The protein below binds the small molecule below.
Small molecule (SMILES): C/C(=C\CNc1ncnc2[nH]cnc12)CO

Binding-site contacts:
Ligand atom N10 contacts residue THR440 of chain 1.B at 3.5 Å (h-bond).
Ligand atom C14 contacts residue MET495 of chain 1.B at 3.8 Å (hydrophobic).
Ligand atom C8 contacts residue MET160 of chain 1.B at 3.9 Å (hydrophobic).
Ligand atom N3 contacts residue VAL441 of chain 1.B at 3.5 Å (h-bond).
Ligand atom C6 contacts residue THR440 of chain 1.B at 3.6 Å.
Ligand atom N10 contacts residue MET160 of chain 1.B at 3.2 Å (h-bond).
Ligand atom C12 contacts residue ASP393 of chain 1.B at 2.9 Å.
Ligand atom C4 contacts residue PHE442 of chain 1.B at 3.9 Å (hydrophobic).
Ligand atom N7 contacts residue ILE443 of chain 1.B at 3.7 Å.
Ligand atom C8 contacts residue GLU444 of chain 1.B at 3.3 Å.
Ligand atom C14 contacts residue ASP393 of chain 1.B at 3.8 Å.
Ligand atom C13 contacts residue ASP393 of chain 1.B at 2.8 Å.
Ligand atom C8 contacts residue PHE442 of chain 1.B at 3.6 Å (hydrophobic).
Ligand atom C15 contacts residue ASP393 of chain 1.B at 3.6 Å.
Ligand atom C4 contacts residue GLU444 of chain 1.B at 3.9 Å.
Ligand atom N10 contacts residue GLY159 of chain 1.B at 3.4 Å.
Ligand atom C2 contacts residue THR397 of chain 1.B at 3.8 Å.
Ligand atom C11 contacts residue ASP393 of chain 1.B at 2.9 Å.
Ligand atom N1 contacts residue VAL441 of chain 1.B at 3.9 Å.
Ligand atom C2 contacts residue VAL441 of chain 1.B at 3.4 Å (hydrophobic).
Ligand atom C11 contacts residue GLY161 of chain 1.B at 3.4 Å.
Ligand atom C4 contacts residue ILE443 of chain 1.B at 3.6 Å (hydrophobic).
Ligand atom N7 contacts residue GLU444 of chain 1.B at 2.7 Å (salt-bridge).
Ligand atom C2 contacts residue ASP393 of chain 1.B at 3.1 Å.
Ligand atom C12 contacts residue GLY161 of chain 1.B at 3.8 Å.
Ligand atom O16 contacts residue ILE223 of chain 1.B at 3.8 Å.
Ligand atom C8 contacts residue TYR62 of chain 1.B at 3.3 Å (hydrophobic).
Ligand atom O16 contacts residue MET495 of chain 1.B at 2.8 Å.
Ligand atom N3 contacts residue ILE443 of chain 1.B at 3.0 Å (h-bond).
Ligand atom N1 contacts residue ASP393 of chain 1.B at 2.5 Å (salt-bridge).
Ligand atom C5 contacts residue PHE442 of chain 1.B at 3.9 Å (hydrophobic).
Ligand atom N7 contacts residue PHE442 of chain 1.B at 3.6 Å.
Ligand atom C15 contacts residue ILE223 of chain 1.B at 3.8 Å (hydrophobic).
Ligand atom N3 contacts residue PHE442 of chain 1.B at 3.7 Å.
Ligand atom N10 contacts residue GLY161 of chain 1.B at 3.6 Å.
Ligand atom C6 contacts residue ASP393 of chain 1.B at 3.3 Å.
Ligand atom N9 contacts residue PHE442 of chain 1.B at 3.6 Å.
Ligand atom N9 contacts residue MET160 of chain 1.B at 3.2 Å.
Ligand atom N1 contacts residue THR440 of chain 1.B at 3.7 Å.
Ligand atom N10 contacts residue ASP393 of chain 1.B at 3.4 Å (salt-bridge).

Sequence of chain 1.B:
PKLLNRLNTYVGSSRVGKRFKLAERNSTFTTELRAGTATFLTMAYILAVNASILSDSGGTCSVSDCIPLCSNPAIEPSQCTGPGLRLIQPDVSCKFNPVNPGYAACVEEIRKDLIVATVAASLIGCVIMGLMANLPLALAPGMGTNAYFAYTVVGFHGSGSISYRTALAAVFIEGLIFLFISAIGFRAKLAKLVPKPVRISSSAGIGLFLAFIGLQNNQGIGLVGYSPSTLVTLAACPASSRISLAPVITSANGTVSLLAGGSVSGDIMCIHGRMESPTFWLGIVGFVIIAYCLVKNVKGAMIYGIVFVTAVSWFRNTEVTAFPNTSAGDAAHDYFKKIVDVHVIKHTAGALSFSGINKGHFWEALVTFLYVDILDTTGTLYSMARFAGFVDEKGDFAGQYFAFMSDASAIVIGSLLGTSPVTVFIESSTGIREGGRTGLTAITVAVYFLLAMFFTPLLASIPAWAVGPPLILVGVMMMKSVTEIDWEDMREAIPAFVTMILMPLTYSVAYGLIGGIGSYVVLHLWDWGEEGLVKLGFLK